Sequence of chain 1.C:
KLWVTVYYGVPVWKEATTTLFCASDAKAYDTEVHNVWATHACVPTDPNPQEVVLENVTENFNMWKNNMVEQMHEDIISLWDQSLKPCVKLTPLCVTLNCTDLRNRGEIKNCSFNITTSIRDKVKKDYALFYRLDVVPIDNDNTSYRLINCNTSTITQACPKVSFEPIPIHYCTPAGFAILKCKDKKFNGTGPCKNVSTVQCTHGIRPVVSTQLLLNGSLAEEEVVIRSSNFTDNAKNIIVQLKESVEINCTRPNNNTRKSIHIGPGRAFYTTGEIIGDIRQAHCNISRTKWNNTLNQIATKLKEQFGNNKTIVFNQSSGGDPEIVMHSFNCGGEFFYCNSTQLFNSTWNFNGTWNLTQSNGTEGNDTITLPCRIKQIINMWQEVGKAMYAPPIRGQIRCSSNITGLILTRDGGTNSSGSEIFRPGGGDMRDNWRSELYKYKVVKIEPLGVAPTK

A small-molecule ligand and the protein it binds are described below.
Small molecule (SMILES): CC(=O)N[C@H]1[C@H](O[C@H]2[C@H](O)[C@@H](NC(C)=O)CO[C@@H]2CO)O[C@H](CO)[C@@H](O[C@@H]2O[C@H](CO)[C@@H](O)[C@H](O[C@H]3O[C@H](CO)[C@@H](O)[C@H](O)[C@@H]3O[C@H]3O[C@H](CO)[C@@H](O)[C@H](O)[C@@H]3O)[C@@H]2O)[C@@H]1O

Binding-site contacts:
Ligand atom C8 contacts residue ASN227 of chain 1.C at 4.5 Å.
Ligand atom O6 contacts residue LYS27 of chain 1.C at 4.3 Å.
Ligand atom C1 contacts residue ASN227 of chain 1.C at 4.2 Å.
Ligand atom C8 contacts residue ARG217 of chain 1.C at 4.3 Å.
Ligand atom C5 contacts residue ASN413 of chain 1.C at 3.9 Å.
Ligand atom C1 contacts residue ASN413 of chain 1.C at 2.6 Å.
Ligand atom C6 contacts residue SER411 of chain 1.C at 4.0 Å.
Ligand atom C6 contacts residue ASN413 of chain 1.C at 4.0 Å.
Ligand atom C8 contacts residue SER411 of chain 1.C at 4.4 Å.
Ligand atom O5 contacts residue ASN413 of chain 1.C at 2.6 Å (h-bond).
Ligand atom C2 contacts residue ASN413 of chain 1.C at 3.8 Å.
Ligand atom O7 contacts residue ARG217 of chain 1.C at 4.4 Å.
Ligand atom N2 contacts residue ASN227 of chain 1.C at 4.5 Å.